The protein below binds the small molecule below.
Small molecule (SMILES): CC(=O)N[C@@H]1[C@@H](O)[C@H](O)[C@@H](CO)O[C@H]1O

Sequence of chain 1.D:
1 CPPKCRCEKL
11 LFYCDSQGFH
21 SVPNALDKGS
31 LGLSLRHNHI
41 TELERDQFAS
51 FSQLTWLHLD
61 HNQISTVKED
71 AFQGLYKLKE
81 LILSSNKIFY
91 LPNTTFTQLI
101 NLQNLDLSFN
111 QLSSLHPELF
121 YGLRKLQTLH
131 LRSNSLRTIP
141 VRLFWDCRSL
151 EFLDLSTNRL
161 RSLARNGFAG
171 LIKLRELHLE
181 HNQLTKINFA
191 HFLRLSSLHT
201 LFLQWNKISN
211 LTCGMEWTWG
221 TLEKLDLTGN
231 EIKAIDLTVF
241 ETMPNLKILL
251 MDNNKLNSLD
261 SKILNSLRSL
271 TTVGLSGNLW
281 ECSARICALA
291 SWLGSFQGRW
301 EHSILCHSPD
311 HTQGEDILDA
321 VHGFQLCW

Binding-site contacts:
Ligand atom O7 contacts residue LYS186 of chain 1.D at 2.9 Å (salt-bridge).
Ligand atom O5 contacts residue ASN210 of chain 1.D at 2.4 Å (h-bond).
Ligand atom C7 contacts residue ASN210 of chain 1.D at 3.4 Å.
Ligand atom C7 contacts residue LYS186 of chain 1.D at 4.0 Å.
Ligand atom C2 contacts residue ASN210 of chain 1.D at 2.5 Å.
Ligand atom C4 contacts residue ASN210 of chain 1.D at 4.2 Å.
Ligand atom O7 contacts residue ASN210 of chain 1.D at 3.5 Å (h-bond).
Ligand atom C8 contacts residue ASN210 of chain 1.D at 4.5 Å.
Ligand atom C5 contacts residue ASN210 of chain 1.D at 3.7 Å.
Ligand atom C3 contacts residue ASN210 of chain 1.D at 3.8 Å.
Ligand atom O6 contacts residue ALA234 of chain 1.D at 4.0 Å.
Ligand atom C1 contacts residue ASN210 of chain 1.D at 1.4 Å.
Ligand atom C8 contacts residue LYS186 of chain 1.D at 4.1 Å.
Ligand atom N2 contacts residue ASN210 of chain 1.D at 2.9 Å (h-bond).